Binding-site contacts:
Ligand atom C5 contacts residue ASN12 of chain 3.B at 3.6 Å.
Ligand atom O5 contacts residue ASN12 of chain 3.B at 2.4 Å (h-bond).
Ligand atom C7 contacts residue GLY278 of chain 3.B at 4.4 Å.
Ligand atom C8 contacts residue PRO9 of chain 3.B at 3.9 Å (hydrophobic).
Ligand atom O7 contacts residue ASN12 of chain 3.B at 3.4 Å (h-bond).
Ligand atom N2 contacts residue ASN12 of chain 3.B at 2.8 Å (h-bond).
Ligand atom C2 contacts residue ASN12 of chain 3.B at 2.3 Å.
Ligand atom C6 contacts residue GLY278 of chain 3.B at 4.2 Å.
Ligand atom C8 contacts residue ASN12 of chain 3.B at 4.4 Å.
Ligand atom C1 contacts residue ASN12 of chain 3.B at 1.4 Å.
Ligand atom C7 contacts residue ASN12 of chain 3.B at 3.2 Å.
Ligand atom C8 contacts residue CYS341 of chain 3.B at 4.1 Å (hydrophobic).
Ligand atom C8 contacts residue GLY278 of chain 3.B at 3.9 Å.
Ligand atom C8 contacts residue CYS11 of chain 3.B at 4.4 Å (hydrophobic).
Ligand atom C8 contacts residue LEU10 of chain 3.B at 3.6 Å (hydrophobic).
Ligand atom O7 contacts residue GLY278 of chain 3.B at 4.5 Å.
Ligand atom C4 contacts residue ASN12 of chain 3.B at 4.2 Å.
Ligand atom C7 contacts residue LEU10 of chain 3.B at 4.4 Å (hydrophobic).
Ligand atom C5 contacts residue GLY278 of chain 3.B at 4.1 Å.
Ligand atom C8 contacts residue ASN279 of chain 3.B at 3.4 Å.
Ligand atom N2 contacts residue LEU10 of chain 3.B at 4.3 Å.
Ligand atom C3 contacts residue ASN12 of chain 3.B at 3.7 Å.

Sequence of chain 3.B:
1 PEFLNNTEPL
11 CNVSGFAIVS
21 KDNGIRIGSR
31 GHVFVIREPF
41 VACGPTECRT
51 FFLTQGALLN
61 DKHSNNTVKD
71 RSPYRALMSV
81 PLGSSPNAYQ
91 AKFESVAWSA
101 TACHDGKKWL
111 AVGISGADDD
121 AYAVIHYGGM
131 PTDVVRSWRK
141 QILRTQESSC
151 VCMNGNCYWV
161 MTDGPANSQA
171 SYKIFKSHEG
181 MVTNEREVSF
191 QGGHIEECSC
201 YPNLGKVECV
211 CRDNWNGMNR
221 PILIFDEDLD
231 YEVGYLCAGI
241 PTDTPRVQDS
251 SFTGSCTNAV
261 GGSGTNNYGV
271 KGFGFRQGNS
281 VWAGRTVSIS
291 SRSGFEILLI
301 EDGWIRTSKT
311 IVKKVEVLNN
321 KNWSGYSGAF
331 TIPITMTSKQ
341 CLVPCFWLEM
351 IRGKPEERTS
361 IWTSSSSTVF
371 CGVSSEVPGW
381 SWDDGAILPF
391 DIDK

A protein and the small-molecule ligand that binds it are described below.
Small molecule (SMILES): CC(=O)N[C@H]1[C@H](O[C@H]2[C@H](O)[C@@H](NC(C)=O)CO[C@@H]2CO)O[C@H](CO)[C@@H](O)[C@@H]1O